Binding-site contacts:
Ligand atom C7 contacts residue ASN654 of chain 1.A at 3.5 Å.
Ligand atom C8 contacts residue TYR652 of chain 1.A at 3.8 Å (hydrophobic).
Ligand atom N2 contacts residue ASN654 of chain 1.A at 2.9 Å (h-bond).
Ligand atom O7 contacts residue ASN654 of chain 1.A at 3.8 Å.
Ligand atom C4 contacts residue ASN654 of chain 1.A at 4.2 Å.
Ligand atom O5 contacts residue ASN654 of chain 1.A at 2.4 Å (h-bond).
Ligand atom C1 contacts residue ASN654 of chain 1.A at 1.4 Å.
Ligand atom C5 contacts residue ASN654 of chain 1.A at 3.7 Å.
Ligand atom C3 contacts residue ASN654 of chain 1.A at 3.8 Å.
Ligand atom C2 contacts residue ASN654 of chain 1.A at 2.4 Å.

Sequence of chain 1.A:
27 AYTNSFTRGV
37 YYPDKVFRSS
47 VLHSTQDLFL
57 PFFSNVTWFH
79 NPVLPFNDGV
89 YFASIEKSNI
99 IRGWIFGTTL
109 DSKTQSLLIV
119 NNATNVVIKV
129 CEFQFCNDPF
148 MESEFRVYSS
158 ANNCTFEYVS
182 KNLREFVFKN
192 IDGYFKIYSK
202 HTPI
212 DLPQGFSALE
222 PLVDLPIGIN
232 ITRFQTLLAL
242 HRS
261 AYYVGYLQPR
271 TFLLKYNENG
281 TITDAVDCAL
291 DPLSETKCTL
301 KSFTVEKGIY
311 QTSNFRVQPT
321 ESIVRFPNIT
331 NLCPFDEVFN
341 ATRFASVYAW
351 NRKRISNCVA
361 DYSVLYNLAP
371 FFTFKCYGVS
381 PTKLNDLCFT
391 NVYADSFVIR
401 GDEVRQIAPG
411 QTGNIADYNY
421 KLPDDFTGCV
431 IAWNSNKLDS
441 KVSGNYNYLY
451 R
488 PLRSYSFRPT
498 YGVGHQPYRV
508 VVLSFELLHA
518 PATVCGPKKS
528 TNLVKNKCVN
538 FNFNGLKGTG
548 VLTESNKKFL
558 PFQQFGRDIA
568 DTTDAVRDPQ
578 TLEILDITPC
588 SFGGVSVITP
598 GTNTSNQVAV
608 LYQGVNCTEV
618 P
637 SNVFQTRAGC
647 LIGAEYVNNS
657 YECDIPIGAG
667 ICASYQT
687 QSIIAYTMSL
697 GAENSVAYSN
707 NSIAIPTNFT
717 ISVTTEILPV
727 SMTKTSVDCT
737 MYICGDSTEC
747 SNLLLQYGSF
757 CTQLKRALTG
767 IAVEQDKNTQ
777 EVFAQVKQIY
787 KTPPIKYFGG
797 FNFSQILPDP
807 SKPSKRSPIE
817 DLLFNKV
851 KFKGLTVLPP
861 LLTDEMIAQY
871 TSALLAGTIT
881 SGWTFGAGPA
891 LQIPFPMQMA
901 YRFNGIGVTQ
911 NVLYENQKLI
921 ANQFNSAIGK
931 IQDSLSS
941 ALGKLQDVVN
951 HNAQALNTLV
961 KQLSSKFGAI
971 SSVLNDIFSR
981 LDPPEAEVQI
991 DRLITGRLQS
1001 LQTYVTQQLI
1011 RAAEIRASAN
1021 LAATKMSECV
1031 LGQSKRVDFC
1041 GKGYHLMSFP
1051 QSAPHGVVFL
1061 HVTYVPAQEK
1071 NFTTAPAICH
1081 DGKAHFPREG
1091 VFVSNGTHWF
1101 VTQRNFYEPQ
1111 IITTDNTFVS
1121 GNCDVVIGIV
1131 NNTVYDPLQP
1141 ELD

This small molecule binds to this protein.
Small molecule (SMILES): CC(=O)N[C@@H]1[C@@H](O)[C@H](O)[C@@H](CO)O[C@H]1O